Sequence of chain 1.B:
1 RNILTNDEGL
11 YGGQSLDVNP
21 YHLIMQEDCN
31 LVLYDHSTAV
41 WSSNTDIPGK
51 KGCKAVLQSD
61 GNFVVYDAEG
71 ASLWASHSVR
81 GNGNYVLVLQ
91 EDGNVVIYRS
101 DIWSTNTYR

Binding-site contacts:
Ligand atom O4 contacts residue GLN90 of chain 1.B at 4.2 Å.
Ligand atom C6 contacts residue ASP101 of chain 1.A at 3.2 Å.
Ligand atom C4 contacts residue ASN94 of chain 1.B at 4.4 Å.
Ligand atom O3 contacts residue GLN90 of chain 1.B at 2.9 Å (h-bond).
Ligand atom C3 contacts residue GLN90 of chain 1.B at 3.9 Å.
Ligand atom O4 contacts residue ASN84 of chain 1.A at 3.2 Å (h-bond).
Ligand atom C5 contacts residue ASN84 of chain 1.A at 3.8 Å.
Ligand atom C6 contacts residue ASN94 of chain 1.B at 4.5 Å.
Ligand atom O2 contacts residue ASN94 of chain 1.B at 3.1 Å (h-bond).
Ligand atom O6 contacts residue ASP101 of chain 1.A at 3.8 Å.
Ligand atom C4 contacts residue GLN90 of chain 1.B at 4.2 Å.
Ligand atom C6 contacts residue ASN84 of chain 1.A at 4.3 Å.
Ligand atom C1 contacts residue ASN94 of chain 1.B at 3.4 Å.
Ligand atom O1 contacts residue ASN84 of chain 1.A at 4.4 Å.
Ligand atom O4 contacts residue TYR98 of chain 1.B at 2.7 Å (h-bond).
Ligand atom O2 contacts residue GLN90 of chain 1.B at 3.1 Å (h-bond).
Ligand atom O3 contacts residue ASP92 of chain 1.B at 3.8 Å.
Ligand atom O6 contacts residue ASN94 of chain 1.B at 3.6 Å.
Ligand atom C3 contacts residue ASN84 of chain 1.A at 3.9 Å.
Ligand atom C6 contacts residue SER104 of chain 1.A at 4.2 Å.
Ligand atom O2 contacts residue ASP92 of chain 1.B at 2.6 Å (salt-bridge).
Ligand atom C2 contacts residue ASN94 of chain 1.B at 3.8 Å.
Ligand atom C5 contacts residue ASN94 of chain 1.B at 4.2 Å.
Ligand atom O6 contacts residue VAL96 of chain 1.B at 3.2 Å.
Ligand atom O5 contacts residue ASN94 of chain 1.B at 3.1 Å (h-bond).
Ligand atom C2 contacts residue GLN90 of chain 1.B at 4.1 Å.
Ligand atom O6 contacts residue SER104 of chain 1.A at 3.0 Å.
Ligand atom C4 contacts residue VAL96 of chain 1.B at 3.9 Å (hydrophobic).
Ligand atom C3 contacts residue TYR98 of chain 1.B at 4.4 Å (hydrophobic).
Ligand atom O4 contacts residue VAL96 of chain 1.B at 4.2 Å.
Ligand atom O3 contacts residue TYR98 of chain 1.B at 3.8 Å.
Ligand atom C2 contacts residue ASP92 of chain 1.B at 3.4 Å.
Ligand atom C6 contacts residue VAL96 of chain 1.B at 4.0 Å (hydrophobic).
Ligand atom C4 contacts residue ASN84 of chain 1.A at 3.8 Å.
Ligand atom C3 contacts residue ASP92 of chain 1.B at 4.2 Å.
Ligand atom C4 contacts residue TYR98 of chain 1.B at 3.7 Å (hydrophobic).

The protein below binds the small molecule below.
Small molecule (SMILES): OC[C@H]1O[C@H](O)[C@@H](O)[C@@H](O)[C@@H]1O

Sequence of chain 1.A:
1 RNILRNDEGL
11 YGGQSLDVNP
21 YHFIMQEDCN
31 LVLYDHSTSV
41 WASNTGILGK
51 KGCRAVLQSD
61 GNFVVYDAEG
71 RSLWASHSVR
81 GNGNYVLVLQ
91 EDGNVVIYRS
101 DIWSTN